Binding-site contacts:
Ligand atom O4 contacts residue PRO231 of chain 38.C at 3.8 Å.
Ligand atom C6 contacts residue PRO231 of chain 38.C at 4.0 Å (hydrophobic).
Ligand atom C5 contacts residue PRO274 of chain 38.A at 3.9 Å (hydrophobic).
Ligand atom O4 contacts residue ASN275 of chain 38.A at 3.0 Å (h-bond).
Ligand atom N5 contacts residue ASN275 of chain 38.A at 3.5 Å (h-bond).
Ligand atom C4 contacts residue ASN275 of chain 38.A at 3.8 Å.
Ligand atom C4 contacts residue ASP232 of chain 38.C at 3.5 Å.
Ligand atom C6 contacts residue ASP91 of chain 38.C at 3.9 Å.
Ligand atom O4 contacts residue ASP232 of chain 38.C at 2.8 Å (salt-bridge).
Ligand atom C3 contacts residue ARG104 of chain 38.C at 3.9 Å.
Ligand atom C5 contacts residue ASN275 of chain 38.A at 3.5 Å.
Ligand atom C4 contacts residue ARG104 of chain 38.C at 4.0 Å.
Ligand atom O7 contacts residue SER180 of chain 38.C at 3.7 Å.
Ligand atom C10 contacts residue ASN275 of chain 38.A at 3.2 Å.
Ligand atom C3 contacts residue ASP232 of chain 38.C at 4.1 Å.
Ligand atom O3 contacts residue PRO274 of chain 38.A at 3.9 Å.
Ligand atom C4 contacts residue PRO231 of chain 38.C at 3.4 Å (hydrophobic).
Ligand atom C10 contacts residue PRO231 of chain 38.C at 3.9 Å (hydrophobic).
Ligand atom O10 contacts residue ARG270 of chain 38.A at 4.0 Å.
Ligand atom N5 contacts residue PRO231 of chain 38.C at 2.9 Å (h-bond).
Ligand atom C4 contacts residue PRO274 of chain 38.A at 4.0 Å (hydrophobic).
Ligand atom C3 contacts residue ARG95 of chain 38.C at 3.9 Å.
Ligand atom C11 contacts residue ILE233 of chain 38.C at 3.8 Å (hydrophobic).
Ligand atom C11 contacts residue GLY234 of chain 38.C at 3.9 Å.
Ligand atom C4 contacts residue ASP91 of chain 38.C at 3.3 Å.
Ligand atom O3 contacts residue GLY282 of chain 38.A at 3.4 Å.
Ligand atom O6 contacts residue PRO274 of chain 38.A at 3.7 Å.
Ligand atom O4 contacts residue ASP91 of chain 38.C at 2.8 Å (salt-bridge).
Ligand atom O3 contacts residue ASP91 of chain 38.C at 4.0 Å.
Ligand atom O1B contacts residue ARG104 of chain 38.C at 2.8 Å (salt-bridge).
Ligand atom C3 contacts residue PRO274 of chain 38.A at 4.1 Å (hydrophobic).
Ligand atom C3 contacts residue PRO274 of chain 38.A at 3.8 Å (hydrophobic).
Ligand atom O7 contacts residue PRO274 of chain 38.A at 3.4 Å.
Ligand atom C5 contacts residue PRO231 of chain 38.C at 3.6 Å (hydrophobic).
Ligand atom C1 contacts residue ARG104 of chain 38.C at 3.7 Å.
Ligand atom O4 contacts residue ARG95 of chain 38.C at 3.6 Å.
Ligand atom C11 contacts residue PRO231 of chain 38.C at 4.0 Å (hydrophobic).
Ligand atom O6 contacts residue ASP91 of chain 38.C at 3.3 Å.
Ligand atom C11 contacts residue ASP232 of chain 38.C at 3.8 Å.
Ligand atom O10 contacts residue ASN275 of chain 38.A at 2.9 Å (h-bond).

A protein and the small-molecule ligand that binds it are described below.
Small molecule (SMILES): CC(=O)N[C@@H]1[C@@H](O)[C@H](O[C@@H]2O[C@H](CO[C@]3(C(=O)O)C[C@H](O)[C@@H](NC(C)=O)[C@H]([C@H](O)[C@H](O)CO)O3)[C@H](O)[C@H](O)[C@H]2O)[C@@H](CO)O[C@H]1O

Sequence of chain 38.C:
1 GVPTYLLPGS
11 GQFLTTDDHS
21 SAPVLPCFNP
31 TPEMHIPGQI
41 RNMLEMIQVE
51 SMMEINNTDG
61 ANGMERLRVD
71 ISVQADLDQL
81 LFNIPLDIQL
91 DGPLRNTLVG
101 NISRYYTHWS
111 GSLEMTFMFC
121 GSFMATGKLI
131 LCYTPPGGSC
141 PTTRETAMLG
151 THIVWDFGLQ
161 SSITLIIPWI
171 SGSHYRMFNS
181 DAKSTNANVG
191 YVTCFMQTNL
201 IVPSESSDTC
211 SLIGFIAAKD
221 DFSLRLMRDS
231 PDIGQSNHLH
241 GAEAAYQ

Sequence of chain 38.A:
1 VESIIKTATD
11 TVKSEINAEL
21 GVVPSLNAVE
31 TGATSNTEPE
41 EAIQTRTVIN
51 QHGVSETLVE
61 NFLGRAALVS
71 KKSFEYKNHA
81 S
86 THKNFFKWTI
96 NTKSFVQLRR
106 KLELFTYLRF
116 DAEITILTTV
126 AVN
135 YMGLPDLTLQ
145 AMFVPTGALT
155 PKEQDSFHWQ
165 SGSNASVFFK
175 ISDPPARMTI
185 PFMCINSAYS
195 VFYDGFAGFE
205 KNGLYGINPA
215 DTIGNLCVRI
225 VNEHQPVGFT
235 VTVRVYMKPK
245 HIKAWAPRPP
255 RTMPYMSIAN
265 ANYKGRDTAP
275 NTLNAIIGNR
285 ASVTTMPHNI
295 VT